Binding-site contacts:
Ligand atom C17 contacts residue LYS52 of chain 1.A at 3.6 Å.
Ligand atom C21 contacts residue LEU95 of chain 1.A at 3.9 Å (hydrophobic).
Ligand atom N11 contacts residue LEU99 of chain 1.A at 3.7 Å.
Ligand atom C19 contacts residue LEU95 of chain 1.A at 3.8 Å (hydrophobic).
Ligand atom C21 contacts residue MET97 of chain 1.A at 3.8 Å (hydrophobic).
Ligand atom C1 contacts residue LEU25 of chain 1.A at 3.9 Å (hydrophobic).
Ligand atom C1 contacts residue GLY26 of chain 1.A at 3.9 Å.
Ligand atom N13 contacts residue ALA50 of chain 1.A at 3.2 Å.
Ligand atom C22 contacts residue LYS52 of chain 1.A at 3.8 Å.
Ligand atom C5 contacts residue VAL33 of chain 1.A at 3.8 Å (hydrophobic).
Ligand atom C20 contacts residue ALA50 of chain 1.A at 3.8 Å (hydrophobic).
Ligand atom C19 contacts residue ALA50 of chain 1.A at 3.3 Å (hydrophobic).
Ligand atom C14 contacts residue MET97 of chain 1.A at 3.6 Å (hydrophobic).
Ligand atom C22 contacts residue GLU69 of chain 1.A at 3.9 Å.
Ligand atom C18 contacts residue LYS52 of chain 1.A at 3.7 Å.
Ligand atom C19 contacts residue MET97 of chain 1.A at 3.6 Å (hydrophobic).
Ligand atom N13 contacts residue MET100 of chain 1.A at 3.6 Å (h-bond).
Ligand atom C16 contacts residue LYS52 of chain 1.A at 3.6 Å.
Ligand atom C4 contacts residue VAL33 of chain 1.A at 3.8 Å (hydrophobic).
Ligand atom N11 contacts residue ALA50 of chain 1.A at 3.5 Å.
Ligand atom N23 contacts residue GLU69 of chain 1.A at 2.8 Å (salt-bridge).
Ligand atom C27 contacts residue PHE30 of chain 1.A at 3.8 Å (hydrophobic).
Ligand atom C10 contacts residue ALA50 of chain 1.A at 3.8 Å (hydrophobic).
Ligand atom N11 contacts residue MET100 of chain 1.A at 3.0 Å (h-bond).
Ligand atom CL contacts residue LEU84 of chain 1.A at 3.7 Å.
Ligand atom C9 contacts residue ALA50 of chain 1.A at 3.8 Å (hydrophobic).
Ligand atom N13 contacts residue MET97 of chain 1.A at 3.8 Å.
Ligand atom C19 contacts residue LYS52 of chain 1.A at 3.6 Å.
Ligand atom N15 contacts residue VAL33 of chain 1.A at 3.8 Å.
Ligand atom CL contacts residue LEU95 of chain 1.A at 3.5 Å.
Ligand atom N11 contacts residue GLN98 of chain 1.A at 3.7 Å.
Ligand atom C20 contacts residue LEU95 of chain 1.A at 3.3 Å (hydrophobic).
Ligand atom CL contacts residue MET73 of chain 1.A at 3.4 Å.
Ligand atom C14 contacts residue LEU151 of chain 1.A at 3.6 Å (hydrophobic).
Ligand atom C20 contacts residue MET97 of chain 1.A at 3.4 Å (hydrophobic).
Ligand atom C14 contacts residue ALA50 of chain 1.A at 3.5 Å (hydrophobic).
Ligand atom C20 contacts residue LYS52 of chain 1.A at 3.8 Å.
Ligand atom N25 contacts residue GLU69 of chain 1.A at 3.5 Å (salt-bridge).
Ligand atom N13 contacts residue GLN98 of chain 1.A at 2.9 Å (h-bond).
Ligand atom N25 contacts residue LYS52 of chain 1.A at 3.8 Å.

This protein binds this small molecule.
Small molecule (SMILES): CC1(C)OCc2c(Nc3n[nH]c4c(Cl)cccc34)nc(-c3cn[nH]c3)nc21

Sequence of chain 1.A:
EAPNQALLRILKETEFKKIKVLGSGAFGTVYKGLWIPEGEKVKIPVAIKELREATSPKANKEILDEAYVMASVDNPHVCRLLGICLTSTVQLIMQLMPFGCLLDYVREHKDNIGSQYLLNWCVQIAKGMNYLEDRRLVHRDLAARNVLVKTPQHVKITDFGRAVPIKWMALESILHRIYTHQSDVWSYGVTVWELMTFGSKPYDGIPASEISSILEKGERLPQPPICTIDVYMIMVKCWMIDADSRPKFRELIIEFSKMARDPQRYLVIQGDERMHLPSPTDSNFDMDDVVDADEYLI